Binding-site contacts:
Ligand atom O7 contacts residue THR604 of chain 1.A at 3.8 Å.
Ligand atom C1 contacts residue ASN603 of chain 1.A at 1.4 Å.
Ligand atom C7 contacts residue ASN603 of chain 1.A at 3.9 Å.
Ligand atom C8 contacts residue GLU309 of chain 1.A at 3.7 Å.
Ligand atom C2 contacts residue ASN603 of chain 1.A at 2.5 Å.
Ligand atom N2 contacts residue ASN603 of chain 1.A at 2.9 Å (h-bond).
Ligand atom C4 contacts residue ASN603 of chain 1.A at 4.3 Å.
Ligand atom C3 contacts residue ASN603 of chain 1.A at 3.8 Å.
Ligand atom O5 contacts residue ASN603 of chain 1.A at 2.4 Å (h-bond).
Ligand atom C5 contacts residue ASN603 of chain 1.A at 3.7 Å.
Ligand atom O7 contacts residue ASN603 of chain 1.A at 4.3 Å.

Sequence of chain 1.A:
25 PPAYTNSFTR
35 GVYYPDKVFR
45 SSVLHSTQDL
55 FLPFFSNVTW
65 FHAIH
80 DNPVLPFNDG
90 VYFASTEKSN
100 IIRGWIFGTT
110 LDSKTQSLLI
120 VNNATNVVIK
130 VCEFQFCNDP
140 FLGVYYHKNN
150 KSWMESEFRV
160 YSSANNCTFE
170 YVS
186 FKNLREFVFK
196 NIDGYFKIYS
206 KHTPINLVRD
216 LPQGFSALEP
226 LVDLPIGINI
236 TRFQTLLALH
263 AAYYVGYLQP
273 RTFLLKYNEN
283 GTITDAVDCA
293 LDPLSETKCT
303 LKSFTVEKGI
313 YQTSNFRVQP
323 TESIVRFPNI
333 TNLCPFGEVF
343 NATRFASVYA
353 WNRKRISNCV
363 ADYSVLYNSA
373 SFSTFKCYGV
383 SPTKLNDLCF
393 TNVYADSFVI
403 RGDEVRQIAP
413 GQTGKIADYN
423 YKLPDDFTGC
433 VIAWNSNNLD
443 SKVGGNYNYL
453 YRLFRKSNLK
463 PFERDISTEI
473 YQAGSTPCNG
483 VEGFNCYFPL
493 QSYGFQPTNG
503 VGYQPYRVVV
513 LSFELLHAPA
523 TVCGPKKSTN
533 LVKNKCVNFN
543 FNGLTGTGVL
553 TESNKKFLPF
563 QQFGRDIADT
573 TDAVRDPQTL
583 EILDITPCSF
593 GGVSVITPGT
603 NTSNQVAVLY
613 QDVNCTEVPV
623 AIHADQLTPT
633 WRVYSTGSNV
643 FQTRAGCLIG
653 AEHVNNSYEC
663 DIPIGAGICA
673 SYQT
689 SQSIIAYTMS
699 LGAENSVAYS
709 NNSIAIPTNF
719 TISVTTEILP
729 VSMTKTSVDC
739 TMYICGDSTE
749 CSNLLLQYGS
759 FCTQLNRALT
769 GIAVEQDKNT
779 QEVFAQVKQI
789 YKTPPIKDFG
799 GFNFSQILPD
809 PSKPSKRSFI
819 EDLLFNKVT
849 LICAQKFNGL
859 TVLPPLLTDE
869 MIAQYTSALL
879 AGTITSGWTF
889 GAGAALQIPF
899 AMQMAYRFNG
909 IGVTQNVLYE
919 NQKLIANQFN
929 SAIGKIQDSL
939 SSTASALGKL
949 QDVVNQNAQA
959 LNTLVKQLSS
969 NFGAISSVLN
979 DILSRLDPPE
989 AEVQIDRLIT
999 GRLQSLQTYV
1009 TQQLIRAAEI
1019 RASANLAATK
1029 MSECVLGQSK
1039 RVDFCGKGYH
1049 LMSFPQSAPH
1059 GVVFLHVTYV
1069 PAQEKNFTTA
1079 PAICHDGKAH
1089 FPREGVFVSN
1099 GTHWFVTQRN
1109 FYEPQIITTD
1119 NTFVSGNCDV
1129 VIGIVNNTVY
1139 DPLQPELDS

This protein binds this small molecule.
Small molecule (SMILES): CC(=O)N[C@@H]1[C@@H](O)[C@H](O)[C@@H](CO)O[C@H]1O